Sequence of chain 1.A:
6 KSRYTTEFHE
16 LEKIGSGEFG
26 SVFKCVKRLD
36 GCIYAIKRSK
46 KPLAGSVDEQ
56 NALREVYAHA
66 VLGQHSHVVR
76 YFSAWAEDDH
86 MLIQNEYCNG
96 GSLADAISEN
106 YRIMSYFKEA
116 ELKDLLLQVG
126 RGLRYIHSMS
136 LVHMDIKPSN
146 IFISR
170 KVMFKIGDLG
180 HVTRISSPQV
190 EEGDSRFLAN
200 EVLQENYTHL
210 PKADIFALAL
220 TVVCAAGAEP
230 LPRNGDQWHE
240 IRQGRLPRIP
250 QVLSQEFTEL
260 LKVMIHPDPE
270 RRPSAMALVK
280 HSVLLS

The protein below binds the small molecule below.
Small molecule (SMILES): C=CCn1c(=O)c2cnc(Nc3ccc(N4CCN(C)CC4)cc3)nc2n1-c1cccc([C@@H](C)O)n1

Binding-site contacts:
Ligand atom C09 contacts residue GLY96 of chain 1.A at 3.6 Å.
Ligand atom C08 contacts residue GLY96 of chain 1.A at 3.6 Å.
Ligand atom C29 contacts residue ASN90 of chain 1.A at 3.6 Å.
Ligand atom C17 contacts residue PHE147 of chain 1.A at 3.8 Å (hydrophobic).
Ligand atom C11 contacts residue PHE147 of chain 1.A at 3.7 Å (hydrophobic).
Ligand atom C24 contacts residue ILE19 of chain 1.A at 3.7 Å (hydrophobic).
Ligand atom C34 contacts residue ILE19 of chain 1.A at 3.8 Å (hydrophobic).
Ligand atom C08 contacts residue CYS93 of chain 1.A at 3.3 Å (hydrophobic).
Ligand atom C33 contacts residue GLY96 of chain 1.A at 3.7 Å.
Ligand atom N32 contacts residue PHE147 of chain 1.A at 3.5 Å.
Ligand atom C13 contacts residue GLU91 of chain 1.A at 3.0 Å.
Ligand atom N12 contacts residue PHE147 of chain 1.A at 3.9 Å.
Ligand atom C24 contacts residue GLY20 of chain 1.A at 3.8 Å.
Ligand atom N12 contacts residue CYS93 of chain 1.A at 3.0 Å (h-bond).
Ligand atom O31 contacts residue ASN90 of chain 1.A at 3.1 Å (h-bond).
Ligand atom C25 contacts residue VAL27 of chain 1.A at 3.7 Å (hydrophobic).
Ligand atom C29 contacts residue ALA40 of chain 1.A at 3.5 Å (hydrophobic).
Ligand atom N18 contacts residue PHE147 of chain 1.A at 3.5 Å.
Ligand atom C27 contacts residue ASP177 of chain 1.A at 3.2 Å.
Ligand atom N12 contacts residue GLU91 of chain 1.A at 3.6 Å.
Ligand atom N10 contacts residue CYS93 of chain 1.A at 2.8 Å (h-bond).
Ligand atom N16 contacts residue PHE147 of chain 1.A at 3.7 Å.
Ligand atom N26 contacts residue PHE147 of chain 1.A at 3.9 Å.
Ligand atom C21 contacts residue PHE24 of chain 1.A at 3.6 Å (hydrophobic).
Ligand atom C06 contacts residue ILE19 of chain 1.A at 3.8 Å (hydrophobic).
Ligand atom C11 contacts residue CYS93 of chain 1.A at 3.8 Å (hydrophobic).
Ligand atom C09 contacts residue CYS93 of chain 1.A at 3.5 Å (hydrophobic).
Ligand atom C15 contacts residue PHE147 of chain 1.A at 3.4 Å (hydrophobic).
Ligand atom C15 contacts residue ALA40 of chain 1.A at 3.8 Å (hydrophobic).
Ligand atom C13 contacts residue ALA40 of chain 1.A at 3.9 Å (hydrophobic).
Ligand atom C04 contacts residue ILE19 of chain 1.A at 3.7 Å (hydrophobic).
Ligand atom C14 contacts residue ALA40 of chain 1.A at 3.7 Å (hydrophobic).
Ligand atom C20 contacts residue ASP177 of chain 1.A at 3.3 Å.
Ligand atom O22 contacts residue ASP177 of chain 1.A at 3.8 Å.
Ligand atom C07 contacts residue GLY96 of chain 1.A at 3.7 Å.
Ligand atom O31 contacts residue VAL74 of chain 1.A at 3.4 Å.
Ligand atom C35 contacts residue ILE19 of chain 1.A at 3.4 Å (hydrophobic).
Ligand atom C17 contacts residue VAL27 of chain 1.A at 3.9 Å (hydrophobic).
Ligand atom C08 contacts residue TYR92 of chain 1.A at 3.4 Å (hydrophobic).
Ligand atom C09 contacts residue ILE19 of chain 1.A at 3.8 Å (hydrophobic).